The small molecule below binds the protein below.
Small molecule (SMILES): CC(=O)N[C@@H]1[C@@H](O)[C@H](O)[C@@H](CO)O[C@H]1O

Binding-site contacts:
Ligand atom C8 contacts residue TRP166 of chain 1.C at 4.2 Å (hydrophobic).
Ligand atom O5 contacts residue GLN167 of chain 1.C at 3.6 Å.
Ligand atom C8 contacts residue VAL123 of chain 1.C at 4.2 Å (hydrophobic).
Ligand atom C2 contacts residue GLN167 of chain 1.C at 4.1 Å.
Ligand atom O7 contacts residue VAL123 of chain 1.C at 4.3 Å.
Ligand atom C7 contacts residue ASN163 of chain 1.C at 3.1 Å.
Ligand atom C8 contacts residue ASN163 of chain 1.C at 4.2 Å.
Ligand atom C2 contacts residue ASN163 of chain 1.C at 2.4 Å.
Ligand atom C1 contacts residue ASN163 of chain 1.C at 1.4 Å.
Ligand atom N2 contacts residue GLN167 of chain 1.C at 4.4 Å.
Ligand atom O7 contacts residue ASN163 of chain 1.C at 3.0 Å (h-bond).
Ligand atom C5 contacts residue ASN163 of chain 1.C at 3.6 Å.
Ligand atom O5 contacts residue ASN163 of chain 1.C at 2.4 Å (h-bond).
Ligand atom N2 contacts residue ASN163 of chain 1.C at 2.8 Å (h-bond).
Ligand atom C3 contacts residue GLN167 of chain 1.C at 4.4 Å.
Ligand atom C5 contacts residue GLN167 of chain 1.C at 3.7 Å.
Ligand atom C4 contacts residue ASN163 of chain 1.C at 4.2 Å.
Ligand atom C3 contacts residue ASN163 of chain 1.C at 3.7 Å.
Ligand atom C1 contacts residue GLN167 of chain 1.C at 3.1 Å.
Ligand atom C8 contacts residue PHE119 of chain 1.C at 3.5 Å (hydrophobic).

Sequence of chain 1.C:
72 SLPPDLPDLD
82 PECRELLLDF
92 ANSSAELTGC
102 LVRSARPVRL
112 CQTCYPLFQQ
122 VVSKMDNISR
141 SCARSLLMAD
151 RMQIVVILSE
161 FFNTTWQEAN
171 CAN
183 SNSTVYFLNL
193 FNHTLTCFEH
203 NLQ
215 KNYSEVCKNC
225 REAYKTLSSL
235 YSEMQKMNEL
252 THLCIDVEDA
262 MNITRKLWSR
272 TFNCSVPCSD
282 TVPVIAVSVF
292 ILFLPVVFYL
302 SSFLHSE